Sequence of chain 1.A:
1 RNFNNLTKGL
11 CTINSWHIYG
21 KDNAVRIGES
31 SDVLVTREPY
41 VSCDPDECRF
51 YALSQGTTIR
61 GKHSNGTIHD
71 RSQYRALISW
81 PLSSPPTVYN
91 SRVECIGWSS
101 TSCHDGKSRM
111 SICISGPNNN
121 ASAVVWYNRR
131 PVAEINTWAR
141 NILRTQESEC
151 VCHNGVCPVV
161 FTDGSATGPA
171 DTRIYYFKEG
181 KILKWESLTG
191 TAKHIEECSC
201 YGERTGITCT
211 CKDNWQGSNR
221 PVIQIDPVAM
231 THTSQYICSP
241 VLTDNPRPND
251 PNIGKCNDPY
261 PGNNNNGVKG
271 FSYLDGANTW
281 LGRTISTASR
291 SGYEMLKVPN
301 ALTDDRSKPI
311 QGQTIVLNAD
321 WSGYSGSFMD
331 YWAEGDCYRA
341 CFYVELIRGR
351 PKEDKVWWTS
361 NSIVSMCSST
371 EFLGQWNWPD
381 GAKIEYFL

Binding-site contacts:
Ligand atom C3 contacts residue ASN65 of chain 1.A at 3.7 Å.
Ligand atom O5 contacts residue ASN65 of chain 1.A at 2.4 Å (h-bond).
Ligand atom O5 contacts residue TRP357 of chain 1.A at 4.4 Å.
Ligand atom C2 contacts residue TRP357 of chain 1.A at 4.0 Å (hydrophobic).
Ligand atom N2 contacts residue ASN65 of chain 1.A at 2.8 Å (h-bond).
Ligand atom C4 contacts residue ASN65 of chain 1.A at 4.2 Å.
Ligand atom C7 contacts residue TRP357 of chain 1.A at 3.9 Å (hydrophobic).
Ligand atom C1 contacts residue ASN65 of chain 1.A at 1.4 Å.
Ligand atom C5 contacts residue ASN65 of chain 1.A at 3.7 Å.
Ligand atom O7 contacts residue ASN65 of chain 1.A at 3.8 Å.
Ligand atom C8 contacts residue TRP357 of chain 1.A at 3.5 Å (hydrophobic).
Ligand atom N2 contacts residue TRP357 of chain 1.A at 3.3 Å.
Ligand atom O3 contacts residue TRP357 of chain 1.A at 4.2 Å.
Ligand atom C8 contacts residue ASN65 of chain 1.A at 4.3 Å.
Ligand atom O4 contacts residue TRP357 of chain 1.A at 4.4 Å.
Ligand atom C2 contacts residue ASN65 of chain 1.A at 2.3 Å.
Ligand atom C3 contacts residue TRP357 of chain 1.A at 3.8 Å (hydrophobic).
Ligand atom C1 contacts residue TRP357 of chain 1.A at 3.7 Å (hydrophobic).
Ligand atom C7 contacts residue ASN65 of chain 1.A at 3.4 Å.
Ligand atom C5 contacts residue TRP357 of chain 1.A at 4.3 Å (hydrophobic).

A protein and the small-molecule ligand that binds it are described below.
Small molecule (SMILES): CC(=O)N[C@@H]1[C@@H](O)[C@H](O)[C@@H](CO)O[C@H]1O